This small molecule binds to this protein.
Small molecule (SMILES): O=C1C[C@@H](C(=O)Nc2cncc3ccccc23)c2cc(Cl)ccc2N1

Binding-site contacts:
Ligand atom C9 contacts residue CYS145 of chain 1.B at 3.8 Å (hydrophobic).
Ligand atom N1 contacts residue CYS145 of chain 1.B at 3.5 Å (h-bond).
Ligand atom C2 contacts residue DMS1 of chain 1.U at 3.6 Å.
Ligand atom C4 contacts residue DMS1 of chain 1.V at 3.6 Å.
Ligand atom O1 contacts residue DMS1 of chain 1.V at 3.3 Å (h-bond).
Ligand atom C10 contacts residue LEU141 of chain 1.B at 3.7 Å (hydrophobic).
Ligand atom C15 contacts residue DMS1 of chain 1.V at 3.8 Å.
Ligand atom C2 contacts residue GLN189 of chain 1.B at 3.6 Å.
Ligand atom C3 contacts residue DMS1 of chain 1.U at 3.8 Å.
Ligand atom CL contacts residue ASP187 of chain 1.B at 3.2 Å.
Ligand atom C10 contacts residue PHE140 of chain 1.B at 3.4 Å (hydrophobic).
Ligand atom C4 contacts residue GLN189 of chain 1.B at 3.7 Å.
Ligand atom C contacts residue MET165 of chain 1.B at 3.6 Å (hydrophobic).
Ligand atom C1 contacts residue MET49 of chain 1.B at 3.5 Å (hydrophobic).
Ligand atom CL contacts residue MET165 of chain 1.B at 2.9 Å.
Ligand atom N2 contacts residue PHE140 of chain 1.B at 3.8 Å.
Ligand atom C12 contacts residue LEU141 of chain 1.B at 3.8 Å (hydrophobic).
Ligand atom C11 contacts residue GLU166 of chain 1.B at 3.8 Å.
Ligand atom C18 contacts residue HIS164 of chain 1.B at 3.4 Å.
Ligand atom C contacts residue MET49 of chain 1.B at 3.6 Å (hydrophobic).
Ligand atom C11 contacts residue LEU141 of chain 1.B at 3.7 Å (hydrophobic).
Ligand atom N2 contacts residue HIS163 of chain 1.B at 2.7 Å (h-bond).
Ligand atom C18 contacts residue MET165 of chain 1.B at 3.7 Å (hydrophobic).
Ligand atom C18 contacts residue HIS41 of chain 1.B at 3.8 Å.
Ligand atom N contacts residue GLN189 of chain 1.B at 2.8 Å (h-bond).
Ligand atom CL contacts residue HIS41 of chain 1.B at 3.5 Å.
Ligand atom O contacts residue GLN189 of chain 1.B at 3.7 Å.
Ligand atom N contacts residue DMS1 of chain 1.V at 3.8 Å.
Ligand atom O contacts residue DMS1 of chain 1.V at 3.3 Å (h-bond).
Ligand atom C10 contacts residue GLU166 of chain 1.B at 3.5 Å.
Ligand atom N2 contacts residue SER144 of chain 1.B at 3.5 Å (h-bond).
Ligand atom C3 contacts residue GLN189 of chain 1.B at 3.7 Å.
Ligand atom N contacts residue DMS1 of chain 1.U at 3.6 Å.
Ligand atom C12 contacts residue ASN142 of chain 1.B at 3.8 Å.
Ligand atom C1 contacts residue ARG188 of chain 1.B at 3.7 Å.
Ligand atom O1 contacts residue GLU166 of chain 1.B at 3.1 Å (salt-bridge).
Ligand atom C9 contacts residue HIS163 of chain 1.B at 3.1 Å.
Ligand atom O1 contacts residue MET165 of chain 1.B at 3.3 Å.
Ligand atom C12 contacts residue GLU166 of chain 1.B at 3.5 Å.
Ligand atom C12 contacts residue PHE140 of chain 1.B at 3.7 Å (hydrophobic).

Sequence of chain 1.B:
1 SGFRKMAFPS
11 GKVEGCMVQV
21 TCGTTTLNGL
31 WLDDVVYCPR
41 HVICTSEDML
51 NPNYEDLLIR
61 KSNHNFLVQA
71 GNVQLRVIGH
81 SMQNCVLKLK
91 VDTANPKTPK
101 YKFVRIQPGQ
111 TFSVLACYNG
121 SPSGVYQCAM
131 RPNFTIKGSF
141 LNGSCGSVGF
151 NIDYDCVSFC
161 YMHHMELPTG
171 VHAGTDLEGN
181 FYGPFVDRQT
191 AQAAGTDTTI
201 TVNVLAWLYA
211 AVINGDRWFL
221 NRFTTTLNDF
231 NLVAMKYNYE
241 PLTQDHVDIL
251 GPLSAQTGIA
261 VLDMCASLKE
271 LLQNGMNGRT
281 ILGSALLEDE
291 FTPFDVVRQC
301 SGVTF

Sequence of chain 1.A:
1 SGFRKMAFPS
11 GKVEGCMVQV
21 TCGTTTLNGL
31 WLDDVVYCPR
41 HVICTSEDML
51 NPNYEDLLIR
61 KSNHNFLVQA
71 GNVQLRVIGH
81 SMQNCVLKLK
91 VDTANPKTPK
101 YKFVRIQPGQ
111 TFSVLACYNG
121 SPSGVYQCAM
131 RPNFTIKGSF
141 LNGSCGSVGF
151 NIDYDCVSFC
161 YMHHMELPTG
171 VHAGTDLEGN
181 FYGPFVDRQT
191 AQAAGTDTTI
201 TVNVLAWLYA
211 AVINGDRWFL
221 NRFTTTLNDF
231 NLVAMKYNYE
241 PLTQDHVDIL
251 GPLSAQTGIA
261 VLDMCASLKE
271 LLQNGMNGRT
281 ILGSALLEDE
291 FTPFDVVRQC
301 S